Binding-site contacts:
Ligand atom C contacts residue TYR96 of chain 1.C at 3.8 Å (hydrophobic).
Ligand atom C5 contacts residue ARG77 of chain 1.C at 3.9 Å.
Ligand atom C7 contacts residue ARG77 of chain 1.C at 3.8 Å.
Ligand atom C4 contacts residue MET80 of chain 1.C at 3.9 Å (hydrophobic).
Ligand atom C18 contacts residue VAL52 of chain 1.B at 3.9 Å (hydrophobic).
Ligand atom C1 contacts residue TYR49 of chain 1.B at 4.3 Å (hydrophobic).
Ligand atom N contacts residue TYR49 of chain 1.B at 3.6 Å.
Ligand atom C4 contacts residue ARG77 of chain 1.C at 3.5 Å.
Ligand atom N contacts residue MET98 of chain 1.C at 4.0 Å.
Ligand atom C3 contacts residue PHE46 of chain 1.B at 3.6 Å (hydrophobic).
Ligand atom C contacts residue ARG77 of chain 1.C at 3.6 Å.
Ligand atom C18 contacts residue ARG77 of chain 1.C at 3.8 Å.
Ligand atom C3 contacts residue PHE76 of chain 1.C at 3.9 Å (hydrophobic).
Ligand atom O2 contacts residue PHE48 of chain 1.B at 3.6 Å.
Ligand atom C7 contacts residue TYR49 of chain 1.B at 3.8 Å (hydrophobic).
Ligand atom O3 contacts residue TYR58 of chain 1.C at 3.6 Å (h-bond).
Ligand atom C18 contacts residue TYR58 of chain 1.C at 3.4 Å (hydrophobic).
Ligand atom C8 contacts residue VAL52 of chain 1.B at 4.0 Å (hydrophobic).
Ligand atom O2 contacts residue TYR58 of chain 1.C at 2.4 Å (h-bond).
Ligand atom C8 contacts residue TYR96 of chain 1.C at 4.3 Å (hydrophobic).
Ligand atom C contacts residue TYR49 of chain 1.B at 4.2 Å (hydrophobic).
Ligand atom N contacts residue TYR96 of chain 1.C at 3.2 Å (h-bond).
Ligand atom C8 contacts residue ARG77 of chain 1.C at 4.0 Å.
Ligand atom N contacts residue ARG77 of chain 1.C at 3.8 Å.
Ligand atom C17 contacts residue PHE48 of chain 1.B at 4.0 Å (hydrophobic).
Ligand atom C8 contacts residue TYR49 of chain 1.B at 3.4 Å (hydrophobic).
Ligand atom C17 contacts residue PHE46 of chain 1.B at 4.2 Å (hydrophobic).
Ligand atom C1 contacts residue ARG77 of chain 1.C at 3.8 Å.
Ligand atom C3 contacts residue ARG77 of chain 1.C at 4.1 Å.
Ligand atom C5 contacts residue TYR96 of chain 1.C at 3.9 Å (hydrophobic).
Ligand atom C2 contacts residue PHE76 of chain 1.C at 4.2 Å (hydrophobic).
Ligand atom C17 contacts residue ARG77 of chain 1.C at 4.2 Å.
Ligand atom C2 contacts residue ARG77 of chain 1.C at 4.2 Å.
Ligand atom C17 contacts residue TYR49 of chain 1.B at 3.6 Å (hydrophobic).
Ligand atom C3 contacts residue MET80 of chain 1.C at 4.1 Å (hydrophobic).
Ligand atom O3 contacts residue ARG77 of chain 1.C at 2.7 Å (salt-bridge).
Ligand atom O3 contacts residue VAL52 of chain 1.B at 4.0 Å.
Ligand atom C2 contacts residue PHE46 of chain 1.B at 3.6 Å (hydrophobic).
Ligand atom C17 contacts residue VAL52 of chain 1.B at 4.0 Å (hydrophobic).
Ligand atom C8 contacts residue MET98 of chain 1.C at 4.1 Å (hydrophobic).

This protein binds this small molecule.
Small molecule (SMILES): O=C(O)Cc1c[nH]c2ccccc12

Sequence of chain 1.B:
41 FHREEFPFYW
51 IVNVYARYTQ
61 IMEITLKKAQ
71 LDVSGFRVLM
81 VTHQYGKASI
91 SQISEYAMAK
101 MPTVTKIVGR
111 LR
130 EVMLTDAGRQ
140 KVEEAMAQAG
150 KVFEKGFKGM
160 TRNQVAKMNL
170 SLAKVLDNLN

Sequence of chain 1.C:
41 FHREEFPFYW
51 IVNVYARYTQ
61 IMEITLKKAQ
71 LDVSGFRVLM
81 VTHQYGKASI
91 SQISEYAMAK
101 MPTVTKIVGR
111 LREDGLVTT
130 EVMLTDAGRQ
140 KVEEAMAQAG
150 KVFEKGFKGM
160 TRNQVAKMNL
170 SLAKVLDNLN